A small-molecule ligand and the protein it binds are described below.
Small molecule (SMILES): Nc1ncnc2c1ncn2[C@H]1C[C@H](O)[C@@H](COP(=O)(O)O)O1

Binding-site contacts:
Ligand atom O4' contacts residue DC1 of chain 1.ID at 3.3 Å.
Ligand atom C6 contacts residue PRO414 of chain 1.AA at 3.5 Å (hydrophobic).
Ligand atom N1 contacts residue GLY422 of chain 1.AA at 3.0 Å (h-bond).
Ligand atom N6 contacts residue SER415 of chain 1.AA at 3.4 Å.
Ligand atom N7 contacts residue HIS413 of chain 1.AA at 4.0 Å.
Ligand atom C8 contacts residue HIS413 of chain 1.AA at 3.6 Å.
Ligand atom C3' contacts residue HIS413 of chain 1.AA at 3.6 Å.
Ligand atom N7 contacts residue PRO204 of chain 1.AA at 4.0 Å.
Ligand atom N6 contacts residue PHE421 of chain 1.AA at 4.1 Å.
Ligand atom C5' contacts residue HIS413 of chain 1.AA at 3.7 Å.
Ligand atom C2 contacts residue ILE405 of chain 1.AA at 4.1 Å (hydrophobic).
Ligand atom N6 contacts residue PRO416 of chain 1.AA at 3.9 Å.
Ligand atom N6 contacts residue GLY422 of chain 1.AA at 3.1 Å (h-bond).
Ligand atom OP2 contacts residue DC1 of chain 1.ID at 2.5 Å (h-bond).
Ligand atom C4 contacts residue PRO204 of chain 1.AA at 4.0 Å (hydrophobic).
Ligand atom N9 contacts residue PRO204 of chain 1.AA at 4.2 Å.
Ligand atom C5' contacts residue DC1 of chain 1.ID at 3.9 Å.
Ligand atom O3' contacts residue HIS413 of chain 1.AA at 4.1 Å.
Ligand atom OP1 contacts residue DC1 of chain 1.ID at 2.5 Å (h-bond).
Ligand atom C1' contacts residue DC1 of chain 1.ID at 3.9 Å.
Ligand atom C6 contacts residue GLY422 of chain 1.AA at 3.8 Å.
Ligand atom C2 contacts residue GLY422 of chain 1.AA at 3.5 Å.
Ligand atom O5' contacts residue DC1 of chain 1.ID at 2.5 Å (h-bond).
Ligand atom C5 contacts residue PRO204 of chain 1.AA at 3.9 Å (hydrophobic).
Ligand atom OP1 contacts residue ASN411 of chain 1.HB at 3.6 Å.
Ligand atom P contacts residue DC1 of chain 1.ID at 1.6 Å.
Ligand atom C2' contacts residue PRO414 of chain 1.AA at 3.5 Å (hydrophobic).
Ligand atom N6 contacts residue GLY420 of chain 1.AA at 4.2 Å.
Ligand atom N6 contacts residue PRO414 of chain 1.AA at 3.7 Å.
Ligand atom N7 contacts residue SER415 of chain 1.AA at 3.8 Å.
Ligand atom N1 contacts residue VAL203 of chain 1.AA at 4.0 Å.
Ligand atom N1 contacts residue PRO414 of chain 1.AA at 3.5 Å (h-bond).
Ligand atom C8 contacts residue PRO204 of chain 1.AA at 4.1 Å (hydrophobic).
Ligand atom N3 contacts residue PRO414 of chain 1.AA at 3.9 Å.
Ligand atom C5' contacts residue ASP409 of chain 1.HB at 4.0 Å.
Ligand atom C2 contacts residue PRO414 of chain 1.AA at 4.1 Å (hydrophobic).
Ligand atom C6 contacts residue SER415 of chain 1.AA at 4.0 Å.
Ligand atom C4' contacts residue DC1 of chain 1.ID at 4.1 Å.
Ligand atom O5' contacts residue ASP409 of chain 1.HB at 3.6 Å.
Ligand atom C5 contacts residue PRO414 of chain 1.AA at 4.1 Å (hydrophobic).

Sequence of chain 1.HB:
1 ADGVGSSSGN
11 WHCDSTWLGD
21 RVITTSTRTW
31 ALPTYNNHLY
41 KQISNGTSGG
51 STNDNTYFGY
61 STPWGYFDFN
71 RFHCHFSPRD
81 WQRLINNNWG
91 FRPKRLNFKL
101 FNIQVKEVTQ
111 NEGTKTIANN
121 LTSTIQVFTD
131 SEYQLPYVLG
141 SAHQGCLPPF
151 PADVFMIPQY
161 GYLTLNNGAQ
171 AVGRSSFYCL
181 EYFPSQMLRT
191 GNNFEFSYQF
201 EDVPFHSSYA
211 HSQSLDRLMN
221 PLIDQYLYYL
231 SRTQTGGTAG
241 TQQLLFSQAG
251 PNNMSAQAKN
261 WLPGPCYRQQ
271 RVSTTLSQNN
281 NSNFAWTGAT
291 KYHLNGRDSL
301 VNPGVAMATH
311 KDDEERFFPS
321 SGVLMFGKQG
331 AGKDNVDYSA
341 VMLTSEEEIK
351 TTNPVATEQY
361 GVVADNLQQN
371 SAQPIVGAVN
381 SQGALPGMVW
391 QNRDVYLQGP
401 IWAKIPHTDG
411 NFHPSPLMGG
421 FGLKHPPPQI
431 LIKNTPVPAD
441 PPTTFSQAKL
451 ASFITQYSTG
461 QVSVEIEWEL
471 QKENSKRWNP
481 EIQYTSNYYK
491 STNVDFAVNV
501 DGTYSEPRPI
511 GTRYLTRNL

Sequence of chain 1.AA:
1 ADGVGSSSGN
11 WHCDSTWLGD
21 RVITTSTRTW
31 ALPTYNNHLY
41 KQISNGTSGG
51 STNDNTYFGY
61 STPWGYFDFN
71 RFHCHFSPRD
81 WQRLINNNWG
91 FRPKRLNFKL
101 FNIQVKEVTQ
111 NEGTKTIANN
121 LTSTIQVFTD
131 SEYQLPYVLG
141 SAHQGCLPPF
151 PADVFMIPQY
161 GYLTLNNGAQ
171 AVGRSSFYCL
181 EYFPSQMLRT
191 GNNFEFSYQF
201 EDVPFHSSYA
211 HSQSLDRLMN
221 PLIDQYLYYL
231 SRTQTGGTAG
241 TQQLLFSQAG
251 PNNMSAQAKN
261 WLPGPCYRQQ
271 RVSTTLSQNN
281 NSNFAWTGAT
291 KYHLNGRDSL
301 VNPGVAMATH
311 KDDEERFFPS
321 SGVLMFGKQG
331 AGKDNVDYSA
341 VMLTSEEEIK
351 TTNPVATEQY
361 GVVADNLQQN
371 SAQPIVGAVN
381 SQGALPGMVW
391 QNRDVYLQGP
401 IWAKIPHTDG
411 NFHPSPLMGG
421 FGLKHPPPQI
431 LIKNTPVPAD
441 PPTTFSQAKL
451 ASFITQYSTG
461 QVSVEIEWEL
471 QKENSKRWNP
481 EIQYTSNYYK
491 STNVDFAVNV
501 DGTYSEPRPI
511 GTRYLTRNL